Sequence of chain 1.C:
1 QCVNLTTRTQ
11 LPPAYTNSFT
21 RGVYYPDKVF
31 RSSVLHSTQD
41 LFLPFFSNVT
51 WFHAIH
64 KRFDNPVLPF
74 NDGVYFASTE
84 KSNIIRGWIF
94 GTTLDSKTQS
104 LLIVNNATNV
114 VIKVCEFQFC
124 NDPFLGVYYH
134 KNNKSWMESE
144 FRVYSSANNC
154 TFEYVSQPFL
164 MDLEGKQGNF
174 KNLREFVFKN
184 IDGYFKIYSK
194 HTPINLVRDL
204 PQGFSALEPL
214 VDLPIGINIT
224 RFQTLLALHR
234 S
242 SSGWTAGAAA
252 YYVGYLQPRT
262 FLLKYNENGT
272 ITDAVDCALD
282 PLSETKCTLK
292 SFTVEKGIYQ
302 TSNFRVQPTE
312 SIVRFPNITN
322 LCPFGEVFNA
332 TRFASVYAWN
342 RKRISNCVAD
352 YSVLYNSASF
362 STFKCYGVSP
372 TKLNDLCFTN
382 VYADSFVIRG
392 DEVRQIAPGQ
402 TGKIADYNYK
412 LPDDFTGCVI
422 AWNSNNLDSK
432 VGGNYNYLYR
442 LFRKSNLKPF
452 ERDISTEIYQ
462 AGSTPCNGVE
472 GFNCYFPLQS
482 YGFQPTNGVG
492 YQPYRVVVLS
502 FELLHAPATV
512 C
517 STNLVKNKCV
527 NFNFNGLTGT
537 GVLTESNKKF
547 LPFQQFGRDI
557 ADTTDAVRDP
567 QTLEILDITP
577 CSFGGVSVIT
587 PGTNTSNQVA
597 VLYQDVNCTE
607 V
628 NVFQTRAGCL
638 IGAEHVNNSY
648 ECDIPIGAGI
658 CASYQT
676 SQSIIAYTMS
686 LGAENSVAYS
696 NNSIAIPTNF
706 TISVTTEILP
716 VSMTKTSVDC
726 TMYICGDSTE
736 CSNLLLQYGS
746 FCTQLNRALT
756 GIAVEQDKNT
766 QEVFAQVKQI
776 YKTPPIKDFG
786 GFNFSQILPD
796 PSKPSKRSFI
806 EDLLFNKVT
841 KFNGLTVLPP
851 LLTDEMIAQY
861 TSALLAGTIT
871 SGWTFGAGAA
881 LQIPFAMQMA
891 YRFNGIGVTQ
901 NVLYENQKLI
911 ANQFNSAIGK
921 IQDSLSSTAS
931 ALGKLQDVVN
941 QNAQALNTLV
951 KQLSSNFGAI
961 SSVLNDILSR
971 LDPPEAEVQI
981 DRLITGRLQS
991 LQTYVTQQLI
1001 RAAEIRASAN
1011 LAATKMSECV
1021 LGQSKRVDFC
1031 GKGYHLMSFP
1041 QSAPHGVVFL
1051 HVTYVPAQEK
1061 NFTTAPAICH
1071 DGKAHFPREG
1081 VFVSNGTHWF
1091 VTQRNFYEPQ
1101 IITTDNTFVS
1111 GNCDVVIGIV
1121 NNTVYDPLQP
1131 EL

Binding-site contacts:
Ligand atom O5 contacts residue ASN1085 of chain 1.C at 2.4 Å (h-bond).
Ligand atom C3 contacts residue THR1087 of chain 1.C at 3.8 Å.
Ligand atom C3 contacts residue ASN1085 of chain 1.C at 3.8 Å.
Ligand atom C2 contacts residue THR1087 of chain 1.C at 3.9 Å.
Ligand atom C5 contacts residue THR1087 of chain 1.C at 3.8 Å.
Ligand atom C1 contacts residue ASN1085 of chain 1.C at 1.4 Å.
Ligand atom C8 contacts residue ASN1085 of chain 1.C at 4.4 Å.
Ligand atom C5 contacts residue ASN1085 of chain 1.C at 3.7 Å.
Ligand atom N2 contacts residue ASN1085 of chain 1.C at 2.8 Å (h-bond).
Ligand atom C7 contacts residue THR1087 of chain 1.C at 4.4 Å.
Ligand atom N2 contacts residue THR1087 of chain 1.C at 3.4 Å.
Ligand atom O7 contacts residue ASN1085 of chain 1.C at 3.4 Å (h-bond).
Ligand atom O5 contacts residue THR1087 of chain 1.C at 3.9 Å.
Ligand atom C1 contacts residue THR1087 of chain 1.C at 3.3 Å.
Ligand atom C6 contacts residue PHE1090 of chain 1.C at 3.6 Å (hydrophobic).
Ligand atom C4 contacts residue THR1087 of chain 1.C at 4.4 Å.
Ligand atom C1 contacts residue PHE1090 of chain 1.C at 4.4 Å (hydrophobic).
Ligand atom C4 contacts residue ASN1085 of chain 1.C at 4.3 Å.
Ligand atom C5 contacts residue PHE1090 of chain 1.C at 3.8 Å (hydrophobic).
Ligand atom O5 contacts residue PHE1090 of chain 1.C at 3.5 Å.
Ligand atom C7 contacts residue ASN1085 of chain 1.C at 3.3 Å.
Ligand atom C2 contacts residue ASN1085 of chain 1.C at 2.4 Å.
Ligand atom O3 contacts residue THR1087 of chain 1.C at 4.4 Å.

This protein binds this small molecule.
Small molecule (SMILES): CC(=O)N[C@@H]1[C@@H](O)[C@H](O)[C@@H](CO)O[C@H]1O